The protein below binds the small molecule below.
Small molecule (SMILES): NS(=O)(=O)c1nnc(NC(=O)CCc2ccccc2)s1

Sequence of chain 1.D:
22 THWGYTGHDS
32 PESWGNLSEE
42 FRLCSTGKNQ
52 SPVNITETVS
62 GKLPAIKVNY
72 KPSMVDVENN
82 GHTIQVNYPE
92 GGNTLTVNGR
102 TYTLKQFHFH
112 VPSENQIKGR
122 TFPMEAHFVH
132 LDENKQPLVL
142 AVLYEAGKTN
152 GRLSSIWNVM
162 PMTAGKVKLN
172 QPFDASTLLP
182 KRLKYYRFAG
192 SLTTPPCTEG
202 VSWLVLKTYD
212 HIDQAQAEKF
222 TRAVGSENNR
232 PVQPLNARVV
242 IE

Binding-site contacts:
Ligand atom O04 contacts residue THR194 of chain 1.D at 3.0 Å (h-bond).
Ligand atom C05 contacts residue ZN1 of chain 1.U at 3.8 Å.
Ligand atom N01 contacts residue ZN1 of chain 1.U at 2.1 Å.
Ligand atom O03 contacts residue VAL140 of chain 1.D at 3.9 Å.
Ligand atom N01 contacts residue HIS111 of chain 1.D at 3.4 Å (h-bond).
Ligand atom C17 contacts residue VAL130 of chain 1.D at 4.0 Å (hydrophobic).
Ligand atom C16 contacts residue LEU193 of chain 1.D at 3.9 Å (hydrophobic).
Ligand atom C17 contacts residue PRO138 of chain 1.D at 3.7 Å (hydrophobic).
Ligand atom O03 contacts residue ZN1 of chain 1.U at 2.7 Å.
Ligand atom C18 contacts residue LEU132 of chain 1.D at 4.0 Å (hydrophobic).
Ligand atom N01 contacts residue HIS109 of chain 1.D at 3.7 Å.
Ligand atom C10 contacts residue GLN107 of chain 1.D at 3.6 Å.
Ligand atom O04 contacts residue LEU193 of chain 1.D at 3.2 Å.
Ligand atom C05 contacts residue HIS109 of chain 1.D at 3.7 Å.
Ligand atom S02 contacts residue THR194 of chain 1.D at 3.8 Å.
Ligand atom C18 contacts residue VAL130 of chain 1.D at 3.7 Å (hydrophobic).
Ligand atom N01 contacts residue THR195 of chain 1.D at 3.7 Å.
Ligand atom O11 contacts residue VAL130 of chain 1.D at 3.6 Å.
Ligand atom S02 contacts residue ZN1 of chain 1.U at 2.6 Å.
Ligand atom N06 contacts residue HIS109 of chain 1.D at 3.3 Å.
Ligand atom O03 contacts residue TRP204 of chain 1.D at 4.1 Å.
Ligand atom O03 contacts residue HIS109 of chain 1.D at 3.8 Å.
Ligand atom N01 contacts residue THR194 of chain 1.D at 2.5 Å (h-bond).
Ligand atom S20 contacts residue LEU193 of chain 1.D at 3.7 Å.
Ligand atom S20 contacts residue THR195 of chain 1.D at 3.4 Å (h-bond).
Ligand atom N01 contacts residue HIS128 of chain 1.D at 3.9 Å.
Ligand atom N07 contacts residue GLN107 of chain 1.D at 3.0 Å (h-bond).
Ligand atom N07 contacts residue HIS109 of chain 1.D at 4.0 Å.
Ligand atom O03 contacts residue VAL130 of chain 1.D at 4.1 Å.
Ligand atom O04 contacts residue ZN1 of chain 1.U at 3.9 Å.
Ligand atom S02 contacts residue HIS109 of chain 1.D at 3.8 Å.
Ligand atom N01 contacts residue GLU115 of chain 1.D at 4.0 Å.
Ligand atom C08 contacts residue GLN107 of chain 1.D at 3.8 Å.
Ligand atom C05 contacts residue LEU193 of chain 1.D at 3.9 Å (hydrophobic).
Ligand atom O11 contacts residue GLN107 of chain 1.D at 2.8 Å (h-bond).
Ligand atom N07 contacts residue VAL130 of chain 1.D at 3.7 Å.
Ligand atom O03 contacts residue HIS128 of chain 1.D at 3.5 Å (h-bond).
Ligand atom N06 contacts residue VAL130 of chain 1.D at 3.3 Å.
Ligand atom C15 contacts residue LEU193 of chain 1.D at 4.0 Å (hydrophobic).
Ligand atom N06 contacts residue GLN107 of chain 1.D at 3.6 Å.